Sequence of chain 20.E:
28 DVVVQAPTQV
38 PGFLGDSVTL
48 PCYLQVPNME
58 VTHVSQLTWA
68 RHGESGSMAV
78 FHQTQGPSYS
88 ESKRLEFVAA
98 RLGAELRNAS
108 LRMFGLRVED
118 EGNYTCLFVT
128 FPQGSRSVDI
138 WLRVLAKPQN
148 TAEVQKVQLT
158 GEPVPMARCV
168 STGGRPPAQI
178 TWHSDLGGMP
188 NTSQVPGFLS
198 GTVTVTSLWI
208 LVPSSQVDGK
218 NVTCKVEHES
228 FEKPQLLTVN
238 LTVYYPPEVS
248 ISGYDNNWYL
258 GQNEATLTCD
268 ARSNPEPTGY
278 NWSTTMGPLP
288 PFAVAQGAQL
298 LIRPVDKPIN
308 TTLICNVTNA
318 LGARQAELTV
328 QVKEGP

The protein below binds the small molecule below.
Small molecule (SMILES): CC(=O)N[C@H]1[C@H](O[C@H]2[C@H](O)[C@@H](NC(C)=O)CO[C@@H]2CO)O[C@H](CO)[C@@H](O)[C@@H]1O

Binding-site contacts:
Ligand atom C7 contacts residue ASN218 of chain 20.E at 2.9 Å.
Ligand atom O7 contacts residue ASN218 of chain 20.E at 2.3 Å (h-bond).
Ligand atom C3 contacts residue ASN218 of chain 20.E at 3.7 Å.
Ligand atom O5 contacts residue ASN218 of chain 20.E at 2.3 Å (h-bond).
Ligand atom C1 contacts residue NAG1 of chain 20.J at 3.7 Å.
Ligand atom C4 contacts residue ASN218 of chain 20.E at 4.1 Å.
Ligand atom O5 contacts residue THR235 of chain 20.E at 4.4 Å.
Ligand atom C5 contacts residue ASN218 of chain 20.E at 3.6 Å.
Ligand atom C2 contacts residue ASN218 of chain 20.E at 2.3 Å.
Ligand atom C5 contacts residue NAG1 of chain 20.J at 4.3 Å.
Ligand atom O5 contacts residue NAG1 of chain 20.J at 4.1 Å.
Ligand atom C1 contacts residue ASN218 of chain 20.E at 1.4 Å.
Ligand atom N2 contacts residue ASN218 of chain 20.E at 2.9 Å (h-bond).
Ligand atom C8 contacts residue ASN218 of chain 20.E at 4.3 Å.